This protein binds this small molecule.
Small molecule (SMILES): CC[C@@H](N)C(=O)O

Sequence of chain 2.C:
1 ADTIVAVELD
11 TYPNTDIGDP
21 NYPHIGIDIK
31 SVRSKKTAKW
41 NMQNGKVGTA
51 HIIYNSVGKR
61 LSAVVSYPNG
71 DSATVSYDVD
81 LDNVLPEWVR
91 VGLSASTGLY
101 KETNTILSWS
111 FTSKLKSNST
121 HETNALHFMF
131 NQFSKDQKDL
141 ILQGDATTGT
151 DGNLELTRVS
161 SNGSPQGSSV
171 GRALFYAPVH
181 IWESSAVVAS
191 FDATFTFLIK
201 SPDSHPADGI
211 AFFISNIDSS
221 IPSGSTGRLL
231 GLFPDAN

Sequence of chain 2.B:
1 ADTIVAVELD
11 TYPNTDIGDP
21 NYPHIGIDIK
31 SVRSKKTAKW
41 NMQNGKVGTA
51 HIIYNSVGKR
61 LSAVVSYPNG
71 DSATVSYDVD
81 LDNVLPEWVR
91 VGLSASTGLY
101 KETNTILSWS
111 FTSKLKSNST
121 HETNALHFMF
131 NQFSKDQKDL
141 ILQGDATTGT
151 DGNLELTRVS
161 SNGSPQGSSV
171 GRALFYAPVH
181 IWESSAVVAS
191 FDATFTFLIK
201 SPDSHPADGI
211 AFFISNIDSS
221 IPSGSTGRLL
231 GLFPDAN

Binding-site contacts:
Ligand atom C contacts residue ALA125 of chain 2.B at 4.0 Å (hydrophobic).
Ligand atom O contacts residue LEU126 of chain 2.B at 4.4 Å.
Ligand atom N contacts residue LEU115 of chain 2.B at 4.3 Å.
Ligand atom N contacts residue LEU126 of chain 2.B at 4.3 Å.
Ligand atom OXT contacts residue HIS180 of chain 2.B at 4.0 Å.
Ligand atom C contacts residue MET129 of chain 2.C at 4.4 Å (hydrophobic).
Ligand atom N contacts residue ALA125 of chain 2.B at 4.2 Å.
Ligand atom CG contacts residue PRO178 of chain 2.B at 4.2 Å (hydrophobic).
Ligand atom OXT contacts residue GLN137 of chain 2.C at 3.9 Å.
Ligand atom CA contacts residue ALA125 of chain 2.B at 3.8 Å (hydrophobic).
Ligand atom C contacts residue ASN124 of chain 2.B at 3.7 Å.
Ligand atom CB contacts residue PRO178 of chain 2.B at 4.5 Å (hydrophobic).
Ligand atom CB contacts residue HIS180 of chain 2.B at 3.2 Å.
Ligand atom OXT contacts residue TRP88 of chain 2.B at 4.1 Å.
Ligand atom C contacts residue ASP139 of chain 2.C at 3.6 Å.
Ligand atom CA contacts residue HIS180 of chain 2.B at 4.3 Å.
Ligand atom N contacts residue SER113 of chain 2.B at 3.8 Å.
Ligand atom C contacts residue HIS180 of chain 2.B at 4.5 Å.
Ligand atom OXT contacts residue ASP139 of chain 2.C at 2.6 Å (salt-bridge).
Ligand atom CG contacts residue HIS180 of chain 2.B at 3.1 Å.
Ligand atom OXT contacts residue PHE130 of chain 2.C at 3.7 Å.
Ligand atom O contacts residue ASN124 of chain 2.B at 3.0 Å.
Ligand atom CG contacts residue VAL179 of chain 2.B at 2.9 Å (hydrophobic).
Ligand atom CB contacts residue VAL179 of chain 2.B at 4.0 Å (hydrophobic).
Ligand atom CG contacts residue SER113 of chain 2.B at 4.0 Å.
Ligand atom O contacts residue ASP139 of chain 2.C at 4.3 Å.
Ligand atom N contacts residue HIS180 of chain 2.B at 3.3 Å (h-bond).
Ligand atom CA contacts residue ASN124 of chain 2.B at 4.3 Å.
Ligand atom O contacts residue ALA125 of chain 2.B at 3.0 Å (h-bond).
Ligand atom CB contacts residue LEU126 of chain 2.B at 4.1 Å (hydrophobic).
Ligand atom O contacts residue MET129 of chain 2.C at 3.1 Å (h-bond).
Ligand atom C contacts residue PHE130 of chain 2.C at 4.4 Å (hydrophobic).
Ligand atom CA contacts residue ASP139 of chain 2.C at 4.4 Å.
Ligand atom OXT contacts residue ASN124 of chain 2.B at 4.3 Å.
Ligand atom N contacts residue ASN124 of chain 2.B at 3.9 Å.
Ligand atom O contacts residue PHE130 of chain 2.C at 4.1 Å.
Ligand atom CA contacts residue LEU126 of chain 2.B at 3.9 Å (hydrophobic).
Ligand atom CG contacts residue LEU126 of chain 2.B at 3.5 Å (hydrophobic).
Ligand atom CB contacts residue ASP139 of chain 2.C at 3.5 Å.